Binding-site contacts:
Ligand atom C20 contacts residue ASP147 of chain 1.A at 3.3 Å.
Ligand atom C17 contacts residue GLY146 of chain 1.A at 3.6 Å.
Ligand atom N29 contacts residue TYR213 of chain 1.A at 3.6 Å (h-bond).
Ligand atom C19 contacts residue TYR142 of chain 1.A at 3.5 Å (hydrophobic).
Ligand atom C12 contacts residue ALA91 of chain 1.A at 3.8 Å (hydrophobic).
Ligand atom C16 contacts residue MET143 of chain 1.A at 3.5 Å (hydrophobic).
Ligand atom C6 contacts residue MET194 of chain 1.A at 3.7 Å (hydrophobic).
Ligand atom C3 contacts residue TYR213 of chain 1.A at 3.6 Å (hydrophobic).
Ligand atom C13 contacts residue ALA91 of chain 1.A at 3.6 Å (hydrophobic).
Ligand atom C1 contacts residue TYR213 of chain 1.A at 3.5 Å (hydrophobic).
Ligand atom C8 contacts residue TYR213 of chain 1.A at 3.5 Å (hydrophobic).
Ligand atom C6 contacts residue ILE67 of chain 1.A at 3.3 Å (hydrophobic).
Ligand atom C10 contacts residue TYR213 of chain 1.A at 3.6 Å (hydrophobic).
Ligand atom C9 contacts residue TYR213 of chain 1.A at 3.6 Å (hydrophobic).
Ligand atom C13 contacts residue PRO141 of chain 1.A at 3.4 Å (hydrophobic).
Ligand atom C9 contacts residue ALA204 of chain 1.A at 3.8 Å (hydrophobic).
Ligand atom C16 contacts residue ILE67 of chain 1.A at 3.7 Å (hydrophobic).
Ligand atom C7 contacts residue TYR213 of chain 1.A at 3.5 Å (hydrophobic).
Ligand atom C4 contacts residue TYR213 of chain 1.A at 3.6 Å (hydrophobic).
Ligand atom C19 contacts residue LYS144 of chain 1.A at 3.6 Å.
Ligand atom N25 contacts residue ALA209 of chain 1.A at 3.6 Å.
Ligand atom C18 contacts residue TYR142 of chain 1.A at 3.4 Å (hydrophobic).
Ligand atom C5 contacts residue ASP147 of chain 1.A at 3.7 Å.
Ligand atom N30 contacts residue MET143 of chain 1.A at 2.9 Å (h-bond).
Ligand atom C5 contacts residue ARG191 of chain 1.A at 3.1 Å.
Ligand atom N27 contacts residue MET194 of chain 1.A at 3.7 Å.
Ligand atom N23 contacts residue ASP205 of chain 1.A at 3.1 Å (salt-bridge).
Ligand atom C19 contacts residue MET143 of chain 1.A at 3.2 Å (hydrophobic).
Ligand atom N30 contacts residue TYR142 of chain 1.A at 3.5 Å.
Ligand atom C11 contacts residue MET143 of chain 1.A at 3.6 Å (hydrophobic).
Ligand atom C10 contacts residue MET194 of chain 1.A at 3.8 Å (hydrophobic).
Ligand atom N24 contacts residue MET143 of chain 1.A at 3.0 Å (h-bond).
Ligand atom C17 contacts residue LYS144 of chain 1.A at 3.6 Å.
Ligand atom C2 contacts residue ALA204 of chain 1.A at 3.8 Å (hydrophobic).
Ligand atom N23 contacts residue ALA204 of chain 1.A at 3.3 Å.
Ligand atom C14 contacts residue LEU140 of chain 1.A at 3.8 Å (hydrophobic).
Ligand atom C5 contacts residue TYR213 of chain 1.A at 3.5 Å (hydrophobic).
Ligand atom C1 contacts residue ARG191 of chain 1.A at 3.4 Å.
Ligand atom O31 contacts residue ILE67 of chain 1.A at 3.0 Å.
Ligand atom N28 contacts residue TYR213 of chain 1.A at 3.6 Å.

Sequence of chain 1.A:
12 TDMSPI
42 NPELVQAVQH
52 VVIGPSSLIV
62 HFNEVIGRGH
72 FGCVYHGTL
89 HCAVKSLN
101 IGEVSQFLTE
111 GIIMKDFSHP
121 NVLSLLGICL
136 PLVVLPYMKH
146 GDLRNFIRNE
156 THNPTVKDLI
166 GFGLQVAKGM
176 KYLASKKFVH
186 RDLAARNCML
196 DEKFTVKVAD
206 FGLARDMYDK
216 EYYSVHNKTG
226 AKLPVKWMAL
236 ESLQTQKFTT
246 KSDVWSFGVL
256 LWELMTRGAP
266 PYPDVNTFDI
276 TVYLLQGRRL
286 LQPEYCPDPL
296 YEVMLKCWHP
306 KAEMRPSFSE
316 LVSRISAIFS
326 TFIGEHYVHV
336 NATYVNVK

The small molecule below binds the protein below.
Small molecule (SMILES): Cn1cc(-c2ccc3nnn(Cc4ccc5nc(NC(=O)C6CC6)cn5n4)c3c2)cn1